This small molecule binds to this protein.
Small molecule (SMILES): OC[C@H]1O[C@@H](n2cc(-c3ccccc3)nn2)[C@H](O)[C@@H](O)[C@@H]1O

Sequence of chain 2.A:
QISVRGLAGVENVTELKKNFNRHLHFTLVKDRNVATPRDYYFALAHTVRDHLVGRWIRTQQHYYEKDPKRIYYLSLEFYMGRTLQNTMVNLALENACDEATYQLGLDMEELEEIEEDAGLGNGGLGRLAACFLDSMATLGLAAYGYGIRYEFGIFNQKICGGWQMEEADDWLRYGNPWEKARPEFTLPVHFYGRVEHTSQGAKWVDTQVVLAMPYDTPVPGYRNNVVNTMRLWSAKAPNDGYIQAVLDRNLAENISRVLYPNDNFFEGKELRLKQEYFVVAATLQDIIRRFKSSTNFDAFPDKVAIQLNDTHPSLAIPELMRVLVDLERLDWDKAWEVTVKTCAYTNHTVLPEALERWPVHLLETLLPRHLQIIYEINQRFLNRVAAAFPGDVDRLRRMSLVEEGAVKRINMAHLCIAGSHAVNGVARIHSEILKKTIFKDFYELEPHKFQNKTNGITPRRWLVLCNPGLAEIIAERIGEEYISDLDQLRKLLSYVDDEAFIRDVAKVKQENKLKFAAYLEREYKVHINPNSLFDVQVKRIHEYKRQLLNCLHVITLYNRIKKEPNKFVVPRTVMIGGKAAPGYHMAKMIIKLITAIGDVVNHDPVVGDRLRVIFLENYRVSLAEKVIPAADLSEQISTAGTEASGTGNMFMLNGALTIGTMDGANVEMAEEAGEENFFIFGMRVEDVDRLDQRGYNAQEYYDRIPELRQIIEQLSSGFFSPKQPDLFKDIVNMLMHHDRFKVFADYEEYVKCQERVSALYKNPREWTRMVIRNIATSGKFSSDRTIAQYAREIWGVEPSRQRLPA

Binding-site contacts:
Ligand atom C12 contacts residue ALA383 of chain 2.A at 3.7 Å (hydrophobic).
Ligand atom C13 contacts residue ASP339 of chain 2.A at 3.6 Å.
Ligand atom N1 contacts residue DMS1 of chain 2.C at 3.6 Å.
Ligand atom O4 contacts residue ASN484 of chain 2.A at 3.4 Å (h-bond).
Ligand atom O3 contacts residue ALA673 of chain 2.A at 3.3 Å (h-bond).
Ligand atom C2 contacts residue DMS1 of chain 2.C at 3.6 Å.
Ligand atom C4 contacts residue GLY675 of chain 2.A at 3.7 Å.
Ligand atom C13 contacts residue THR378 of chain 2.A at 3.6 Å.
Ligand atom C2 contacts residue GLU672 of chain 2.A at 3.7 Å.
Ligand atom O3 contacts residue SER674 of chain 2.A at 3.0 Å (h-bond).
Ligand atom C8 contacts residue DMS1 of chain 2.C at 3.5 Å.
Ligand atom O3 contacts residue GLU672 of chain 2.A at 2.6 Å (salt-bridge).
Ligand atom C12 contacts residue HIS341 of chain 2.A at 3.6 Å.
Ligand atom C5 contacts residue GLY135 of chain 2.A at 3.6 Å.
Ligand atom C3 contacts residue GLY675 of chain 2.A at 3.7 Å.
Ligand atom C14 contacts residue THR378 of chain 2.A at 3.6 Å.
Ligand atom N3 contacts residue LEU136 of chain 2.A at 3.5 Å.
Ligand atom O4 contacts residue GLY675 of chain 2.A at 2.8 Å (h-bond).
Ligand atom C5 contacts residue LEU136 of chain 2.A at 3.7 Å (hydrophobic).
Ligand atom N1 contacts residue LEU136 of chain 2.A at 3.8 Å.
Ligand atom N3 contacts residue DMS1 of chain 2.C at 3.6 Å.
Ligand atom N2 contacts residue LEU136 of chain 2.A at 3.4 Å (h-bond).
Ligand atom O6 contacts residue VAL455 of chain 2.A at 3.8 Å.
Ligand atom C6 contacts residue GLY135 of chain 2.A at 3.6 Å.
Ligand atom C6 contacts residue ASN484 of chain 2.A at 3.2 Å.
Ligand atom O2 contacts residue GLU672 of chain 2.A at 3.0 Å (salt-bridge).
Ligand atom O6 contacts residue HIS377 of chain 2.A at 2.7 Å (h-bond).
Ligand atom O2 contacts residue DMS1 of chain 2.C at 2.9 Å.
Ligand atom C7 contacts residue DMS1 of chain 2.C at 3.1 Å.
Ligand atom C2 contacts residue HIS377 of chain 2.A at 3.5 Å.
Ligand atom C1 contacts residue LEU136 of chain 2.A at 3.7 Å (hydrophobic).
Ligand atom O4 contacts residue SER674 of chain 2.A at 3.5 Å.
Ligand atom C6 contacts residue HIS377 of chain 2.A at 3.5 Å.
Ligand atom C3 contacts residue GLU672 of chain 2.A at 3.3 Å.
Ligand atom O2 contacts residue TYR573 of chain 2.A at 3.0 Å (h-bond).
Ligand atom O3 contacts residue GLY675 of chain 2.A at 3.1 Å (h-bond).
Ligand atom C7 contacts residue HIS377 of chain 2.A at 3.5 Å.
Ligand atom O5 contacts residue LEU136 of chain 2.A at 3.4 Å (h-bond).
Ligand atom O6 contacts residue ASN484 of chain 2.A at 2.7 Å (h-bond).
Ligand atom O6 contacts residue LEU139 of chain 2.A at 3.8 Å.